Binding-site contacts:
Ligand atom C4 contacts residue THR264 of chain 1.B at 3.5 Å.
Ligand atom S2 contacts residue LYS267 of chain 1.B at 2.8 Å (salt-bridge).
Ligand atom C6 contacts residue ILE213 of chain 1.A at 4.3 Å (hydrophobic).
Ligand atom C4 contacts residue ALA368 of chain 1.B at 4.0 Å (hydrophobic).
Ligand atom C5 contacts residue THR264 of chain 1.B at 3.6 Å.
Ligand atom O4 contacts residue ARG261 of chain 1.B at 2.8 Å (salt-bridge).
Ligand atom O3 contacts residue ALA368 of chain 1.B at 3.7 Å.
Ligand atom O4 contacts residue LEU372 of chain 1.B at 3.6 Å.
Ligand atom O7 contacts residue LEU214 of chain 1.A at 4.2 Å.
Ligand atom O7 contacts residue THR264 of chain 1.B at 3.5 Å.
Ligand atom C5 contacts residue ALA368 of chain 1.B at 4.1 Å (hydrophobic).
Ligand atom S2 contacts residue ASN271 of chain 1.B at 3.1 Å (h-bond).
Ligand atom C1 contacts residue LYS267 of chain 1.B at 4.4 Å.
Ligand atom O3 contacts residue THR264 of chain 1.B at 3.8 Å.
Ligand atom O3 contacts residue LEU372 of chain 1.B at 4.1 Å.
Ligand atom O4 contacts residue THR264 of chain 1.B at 3.4 Å.
Ligand atom O7 contacts residue ILE213 of chain 1.A at 3.8 Å.
Ligand atom C2 contacts residue ASN271 of chain 1.B at 3.7 Å.
Ligand atom C1 contacts residue ASN271 of chain 1.B at 4.0 Å.
Ligand atom C5 contacts residue HIS265 of chain 1.B at 4.5 Å.
Ligand atom S2 contacts residue ASP283 of chain 1.A at 4.4 Å.
Ligand atom S2 contacts residue GLU83 of chain 1.B at 2.5 Å (salt-bridge).
Ligand atom O3 contacts residue HIS265 of chain 1.B at 3.9 Å.
Ligand atom C6 contacts residue ALA368 of chain 1.B at 4.1 Å (hydrophobic).
Ligand atom C4 contacts residue GLY268 of chain 1.B at 3.9 Å.
Ligand atom C5 contacts residue ARG261 of chain 1.B at 3.5 Å.
Ligand atom O4 contacts residue ILE213 of chain 1.A at 3.6 Å.
Ligand atom C1 contacts residue GLU83 of chain 1.B at 3.5 Å.
Ligand atom O3 contacts residue ARG261 of chain 1.B at 2.8 Å (salt-bridge).
Ligand atom C5 contacts residue LEU372 of chain 1.B at 4.1 Å (hydrophobic).

Sequence of chain 1.A:
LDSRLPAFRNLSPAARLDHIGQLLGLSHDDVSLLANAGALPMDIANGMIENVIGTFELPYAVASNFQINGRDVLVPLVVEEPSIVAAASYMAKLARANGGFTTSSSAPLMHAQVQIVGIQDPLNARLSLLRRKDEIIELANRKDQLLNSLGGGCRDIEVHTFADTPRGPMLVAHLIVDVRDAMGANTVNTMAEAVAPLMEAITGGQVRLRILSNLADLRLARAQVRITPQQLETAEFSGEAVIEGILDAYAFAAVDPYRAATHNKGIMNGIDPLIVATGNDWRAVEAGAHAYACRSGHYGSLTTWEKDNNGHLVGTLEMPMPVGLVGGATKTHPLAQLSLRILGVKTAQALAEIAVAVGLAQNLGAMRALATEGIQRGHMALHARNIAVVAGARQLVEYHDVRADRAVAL

This small molecule binds to this protein.
Small molecule (SMILES): C[C@@](O)(CCS)CC(=O)O

Sequence of chain 1.B:
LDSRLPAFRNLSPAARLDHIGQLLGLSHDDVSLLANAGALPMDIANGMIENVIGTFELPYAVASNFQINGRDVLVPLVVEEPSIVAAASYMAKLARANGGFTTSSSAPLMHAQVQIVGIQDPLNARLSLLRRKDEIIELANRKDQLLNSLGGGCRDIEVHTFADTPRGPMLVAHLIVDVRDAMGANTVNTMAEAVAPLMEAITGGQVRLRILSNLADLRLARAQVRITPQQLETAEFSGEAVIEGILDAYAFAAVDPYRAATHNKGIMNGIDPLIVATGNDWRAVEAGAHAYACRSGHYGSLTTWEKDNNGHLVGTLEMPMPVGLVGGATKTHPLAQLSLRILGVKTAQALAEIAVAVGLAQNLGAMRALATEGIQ